Sequence of chain 4.A:
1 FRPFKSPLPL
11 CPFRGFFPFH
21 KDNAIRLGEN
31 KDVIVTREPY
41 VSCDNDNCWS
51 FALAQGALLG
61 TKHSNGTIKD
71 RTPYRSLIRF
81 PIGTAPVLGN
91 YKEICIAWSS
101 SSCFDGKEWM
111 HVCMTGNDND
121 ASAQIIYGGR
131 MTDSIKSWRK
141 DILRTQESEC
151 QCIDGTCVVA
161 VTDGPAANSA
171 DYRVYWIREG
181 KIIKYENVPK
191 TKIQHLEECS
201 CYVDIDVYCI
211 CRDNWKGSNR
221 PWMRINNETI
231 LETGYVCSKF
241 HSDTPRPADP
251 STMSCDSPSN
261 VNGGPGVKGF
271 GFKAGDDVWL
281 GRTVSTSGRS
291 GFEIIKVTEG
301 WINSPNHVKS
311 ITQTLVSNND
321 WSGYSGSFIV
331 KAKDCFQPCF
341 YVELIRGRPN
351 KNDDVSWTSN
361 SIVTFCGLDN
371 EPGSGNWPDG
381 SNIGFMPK

Binding-site contacts:
Ligand atom C9 contacts residue ALA166 of chain 4.A at 3.7 Å (hydrophobic).
Ligand atom O10 contacts residue ARG71 of chain 4.A at 2.9 Å (salt-bridge).
Ligand atom N13 contacts residue TRP98 of chain 4.A at 2.8 Å (h-bond).
Ligand atom C3 contacts residue TYR324 of chain 4.A at 3.0 Å (hydrophobic).
Ligand atom N4 contacts residue ASP70 of chain 4.A at 3.0 Å (salt-bridge).
Ligand atom N12 contacts residue TRP98 of chain 4.A at 3.1 Å (h-bond).
Ligand atom C6 contacts residue TYR324 of chain 4.A at 3.7 Å (hydrophobic).
Ligand atom C13 contacts residue ARG71 of chain 4.A at 3.7 Å.
Ligand atom C9 contacts residue GLU197 of chain 4.A at 3.2 Å.
Ligand atom N13 contacts residue ASP70 of chain 4.A at 3.0 Å (salt-bridge).
Ligand atom O1A contacts residue ARG289 of chain 4.A at 2.7 Å (salt-bridge).
Ligand atom C3 contacts residue ASP70 of chain 4.A at 3.5 Å.
Ligand atom O9 contacts residue GLU197 of chain 4.A at 2.6 Å (salt-bridge).
Ligand atom C12 contacts residue TRP98 of chain 4.A at 3.3 Å (hydrophobic).
Ligand atom C1 contacts residue TYR324 of chain 4.A at 2.8 Å (hydrophobic).
Ligand atom C9 contacts residue ASN214 of chain 4.A at 3.8 Å.
Ligand atom O9 contacts residue ARG144 of chain 4.A at 3.4 Å (salt-bridge).
Ligand atom O1B contacts residue ARG289 of chain 4.A at 2.9 Å (salt-bridge).
Ligand atom N4 contacts residue GLU38 of chain 4.A at 3.3 Å (salt-bridge).
Ligand atom N12 contacts residue GLU147 of chain 4.A at 2.9 Å (salt-bridge).
Ligand atom C8 contacts residue GLU197 of chain 4.A at 3.6 Å.
Ligand atom O1B contacts residue TYR324 of chain 4.A at 3.5 Å (h-bond).
Ligand atom O8 contacts residue ARG212 of chain 4.A at 3.5 Å.
Ligand atom C3 contacts residue GLU38 of chain 4.A at 3.5 Å.
Ligand atom C11 contacts residue ILE142 of chain 4.A at 3.8 Å (hydrophobic).
Ligand atom O1A contacts residue ARG212 of chain 4.A at 3.2 Å (salt-bridge).
Ligand atom O8 contacts residue GLU198 of chain 4.A at 3.8 Å.
Ligand atom C4 contacts residue ASP70 of chain 4.A at 3.5 Å.
Ligand atom O8 contacts residue GLU197 of chain 4.A at 2.7 Å (salt-bridge).
Ligand atom C12 contacts residue GLU38 of chain 4.A at 3.8 Å.
Ligand atom O9 contacts residue ALA166 of chain 4.A at 3.6 Å.
Ligand atom O6 contacts residue TYR324 of chain 4.A at 3.2 Å (h-bond).
Ligand atom C6 contacts residue GLU198 of chain 4.A at 3.5 Å.
Ligand atom O10 contacts residue ASP70 of chain 4.A at 3.5 Å.
Ligand atom C1 contacts residue ARG289 of chain 4.A at 3.5 Å.
Ligand atom N13 contacts residue ARG75 of chain 4.A at 3.3 Å (salt-bridge).
Ligand atom C8 contacts residue ARG212 of chain 4.A at 3.6 Å.
Ligand atom O1A contacts residue TYR324 of chain 4.A at 3.3 Å (h-bond).
Ligand atom O1B contacts residue ARG37 of chain 4.A at 2.9 Å (salt-bridge).
Ligand atom C2 contacts residue TYR324 of chain 4.A at 2.7 Å (hydrophobic).

This protein binds this small molecule.
Small molecule (SMILES): [H]/N=C(\N)N[C@H]1C=C(C(=O)O)O[C@@H]([C@H](OC)[C@H](O)CO)[C@@H]1NC(C)=O